Binding-site contacts:
Ligand atom O26 contacts residue PHE295 of chain 1.B at 3.0 Å (h-bond).
Ligand atom C27 contacts residue TRP286 of chain 1.B at 3.8 Å (hydrophobic).
Ligand atom C21 contacts residue TYR341 of chain 1.B at 3.7 Å (hydrophobic).
Ligand atom C22 contacts residue PHE297 of chain 1.B at 4.4 Å (hydrophobic).
Ligand atom C20 contacts residue ASP74 of chain 1.B at 4.4 Å.
Ligand atom C22 contacts residue TYR341 of chain 1.B at 4.2 Å (hydrophobic).
Ligand atom O26 contacts residue TYR341 of chain 1.B at 3.9 Å.
Ligand atom N24 contacts residue ILE294 of chain 1.B at 4.1 Å.
Ligand atom O26 contacts residue ILE294 of chain 1.B at 3.8 Å.
Ligand atom C19 contacts residue TRP286 of chain 1.B at 3.8 Å (hydrophobic).
Ligand atom O25 contacts residue TRP286 of chain 1.B at 4.3 Å.
Ligand atom C23 contacts residue TYR341 of chain 1.B at 4.0 Å (hydrophobic).
Ligand atom O25 contacts residue ILE294 of chain 1.B at 3.6 Å.
Ligand atom C19 contacts residue ASP74 of chain 1.B at 4.2 Å.
Ligand atom O25 contacts residue PHE295 of chain 1.B at 3.0 Å (h-bond).
Ligand atom C04 contacts residue TYR72 of chain 1.B at 3.4 Å (hydrophobic).
Ligand atom O25 contacts residue PHE297 of chain 1.B at 4.3 Å.
Ligand atom C05 contacts residue TYR72 of chain 1.B at 3.8 Å (hydrophobic).
Ligand atom C20 contacts residue TYR341 of chain 1.B at 3.4 Å (hydrophobic).
Ligand atom C21 contacts residue TRP286 of chain 1.B at 4.4 Å (hydrophobic).
Ligand atom N24 contacts residue PHE295 of chain 1.B at 3.5 Å (h-bond).
Ligand atom C20 contacts residue TYR124 of chain 1.B at 3.3 Å (hydrophobic).
Ligand atom N24 contacts residue TYR341 of chain 1.B at 4.2 Å.
Ligand atom N03 contacts residue TRP286 of chain 1.B at 4.3 Å.
Ligand atom C02 contacts residue TRP286 of chain 1.B at 3.7 Å (hydrophobic).
Ligand atom C27 contacts residue TYR341 of chain 1.B at 4.3 Å (hydrophobic).
Ligand atom N03 contacts residue TYR72 of chain 1.B at 3.4 Å (h-bond).
Ligand atom C22 contacts residue PHE338 of chain 1.B at 4.0 Å (hydrophobic).
Ligand atom C04 contacts residue TRP286 of chain 1.B at 4.3 Å (hydrophobic).
Ligand atom C21 contacts residue TYR124 of chain 1.B at 3.9 Å (hydrophobic).
Ligand atom C22 contacts residue TYR124 of chain 1.B at 3.8 Å (hydrophobic).
Ligand atom C20 contacts residue TRP286 of chain 1.B at 4.3 Å (hydrophobic).
Ligand atom C18 contacts residue TYR341 of chain 1.B at 4.0 Å (hydrophobic).
Ligand atom C23 contacts residue TRP286 of chain 1.B at 4.1 Å (hydrophobic).
Ligand atom C19 contacts residue TYR124 of chain 1.B at 4.1 Å (hydrophobic).
Ligand atom O25 contacts residue ARG296 of chain 1.B at 3.5 Å (salt-bridge).
Ligand atom C19 contacts residue TYR341 of chain 1.B at 3.5 Å (hydrophobic).
Ligand atom O01 contacts residue TRP286 of chain 1.B at 3.3 Å.
Ligand atom O26 contacts residue PHE338 of chain 1.B at 3.9 Å.
Ligand atom C18 contacts residue TRP286 of chain 1.B at 3.7 Å (hydrophobic).

This protein binds this small molecule.
Small molecule (SMILES): CCNC(=O)c1ccc(C)c([N+](=O)[O-])c1

Sequence of chain 1.B:
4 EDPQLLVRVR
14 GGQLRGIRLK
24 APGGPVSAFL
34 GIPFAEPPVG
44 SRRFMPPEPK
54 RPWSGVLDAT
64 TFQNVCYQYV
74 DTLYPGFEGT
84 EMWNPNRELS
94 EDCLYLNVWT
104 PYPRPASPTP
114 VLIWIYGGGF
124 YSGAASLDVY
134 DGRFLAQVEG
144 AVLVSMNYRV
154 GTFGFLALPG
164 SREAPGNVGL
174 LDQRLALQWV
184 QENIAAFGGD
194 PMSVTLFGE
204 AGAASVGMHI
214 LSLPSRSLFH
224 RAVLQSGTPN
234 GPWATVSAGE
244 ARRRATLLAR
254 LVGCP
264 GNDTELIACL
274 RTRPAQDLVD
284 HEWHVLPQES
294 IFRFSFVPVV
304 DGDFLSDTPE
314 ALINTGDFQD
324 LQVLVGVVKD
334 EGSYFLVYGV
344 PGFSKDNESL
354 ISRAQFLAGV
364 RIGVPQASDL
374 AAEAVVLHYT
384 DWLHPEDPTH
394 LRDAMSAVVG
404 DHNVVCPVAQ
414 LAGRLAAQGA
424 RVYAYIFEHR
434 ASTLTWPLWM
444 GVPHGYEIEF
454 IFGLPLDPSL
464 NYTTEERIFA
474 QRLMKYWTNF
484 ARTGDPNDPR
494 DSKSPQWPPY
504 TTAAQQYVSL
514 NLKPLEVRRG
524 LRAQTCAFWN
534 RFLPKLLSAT